Sequence of chain 2.C:
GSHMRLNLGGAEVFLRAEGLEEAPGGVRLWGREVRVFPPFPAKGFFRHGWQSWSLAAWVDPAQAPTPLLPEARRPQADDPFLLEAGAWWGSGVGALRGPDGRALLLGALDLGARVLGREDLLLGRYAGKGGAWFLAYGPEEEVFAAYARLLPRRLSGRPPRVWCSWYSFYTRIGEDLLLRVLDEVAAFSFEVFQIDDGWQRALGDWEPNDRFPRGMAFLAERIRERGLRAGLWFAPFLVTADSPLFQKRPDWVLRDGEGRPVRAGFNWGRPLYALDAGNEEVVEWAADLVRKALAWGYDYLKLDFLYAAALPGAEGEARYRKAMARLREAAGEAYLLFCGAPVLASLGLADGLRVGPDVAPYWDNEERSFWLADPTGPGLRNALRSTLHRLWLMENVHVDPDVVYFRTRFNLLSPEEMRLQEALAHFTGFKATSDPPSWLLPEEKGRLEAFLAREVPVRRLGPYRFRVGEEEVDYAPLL

This small molecule binds to this protein.
Small molecule (SMILES): OC[C@H]1O[C@H](OC[C@H]2OC[C@H](O)[C@@H](O)[C@H]2O)[C@H](O)[C@@H](O)[C@H]1O

Binding-site contacts:
Ligand atom C5 contacts residue ASP358 of chain 2.C at 3.3 Å.
Ligand atom C1 contacts residue ASN267 of chain 2.C at 3.6 Å.
Ligand atom O5 contacts residue ASN267 of chain 2.C at 3.2 Å (h-bond).
Ligand atom O6 contacts residue TRP166 of chain 2.C at 3.5 Å.
Ligand atom C5 contacts residue TRP166 of chain 2.C at 3.5 Å (hydrophobic).
Ligand atom C2 contacts residue ASP304 of chain 2.C at 3.4 Å.
Ligand atom C2 contacts residue ASP358 of chain 2.C at 3.6 Å.
Ligand atom C6 contacts residue ASP196 of chain 2.C at 3.3 Å.
Ligand atom O4 contacts residue TRP53 of chain 2.C at 3.2 Å.
Ligand atom O3 contacts residue ARG368 of chain 2.C at 3.8 Å.
Ligand atom O2 contacts residue CYS339 of chain 2.C at 3.4 Å (h-bond).
Ligand atom O4 contacts residue TRP233 of chain 2.C at 3.4 Å (h-bond).
Ligand atom C1 contacts residue TRP53 of chain 2.C at 3.7 Å (hydrophobic).
Ligand atom C6 contacts residue ASP358 of chain 2.C at 3.5 Å.
Ligand atom C3 contacts residue LYS302 of chain 2.C at 3.8 Å.
Ligand atom O3 contacts residue TYR167 of chain 2.C at 2.9 Å (h-bond).
Ligand atom O3 contacts residue TRP53 of chain 2.C at 3.8 Å.
Ligand atom C6 contacts residue TRP166 of chain 2.C at 3.7 Å (hydrophobic).
Ligand atom O2 contacts residue TRP53 of chain 2.C at 3.5 Å (h-bond).
Ligand atom O4 contacts residue ASP304 of chain 2.C at 3.2 Å (salt-bridge).
Ligand atom C4 contacts residue TRP166 of chain 2.C at 3.5 Å (hydrophobic).
Ligand atom O5 contacts residue ASP304 of chain 2.C at 3.6 Å (salt-bridge).
Ligand atom C2 contacts residue GLN76 of chain 2.C at 3.4 Å.
Ligand atom O3 contacts residue ARG354 of chain 2.C at 3.4 Å (salt-bridge).
Ligand atom O3 contacts residue LYS302 of chain 2.C at 2.5 Å (salt-bridge).
Ligand atom O4 contacts residue LYS302 of chain 2.C at 3.1 Å (salt-bridge).
Ligand atom C2 contacts residue CYS339 of chain 2.C at 3.7 Å (hydrophobic).
Ligand atom O4 contacts residue ASP196 of chain 2.C at 2.6 Å (salt-bridge).
Ligand atom O2 contacts residue GLN76 of chain 2.C at 3.2 Å (h-bond).
Ligand atom O6 contacts residue ASP197 of chain 2.C at 2.8 Å (salt-bridge).
Ligand atom C3 contacts residue TYR167 of chain 2.C at 3.5 Å (hydrophobic).
Ligand atom O6 contacts residue ASP358 of chain 2.C at 2.9 Å (salt-bridge).
Ligand atom O3 contacts residue GLN76 of chain 2.C at 3.5 Å (h-bond).
Ligand atom C4 contacts residue ASP196 of chain 2.C at 3.2 Å.
Ligand atom O2 contacts residue ASP358 of chain 2.C at 2.5 Å (salt-bridge).
Ligand atom C4 contacts residue ASP358 of chain 2.C at 3.7 Å.
Ligand atom C6 contacts residue ASP197 of chain 2.C at 3.5 Å.
Ligand atom C1 contacts residue ASP304 of chain 2.C at 3.5 Å.
Ligand atom O2 contacts residue ARG354 of chain 2.C at 2.9 Å (salt-bridge).
Ligand atom O2 contacts residue ARG368 of chain 2.C at 2.8 Å (salt-bridge).